Sequence of chain 2.A:
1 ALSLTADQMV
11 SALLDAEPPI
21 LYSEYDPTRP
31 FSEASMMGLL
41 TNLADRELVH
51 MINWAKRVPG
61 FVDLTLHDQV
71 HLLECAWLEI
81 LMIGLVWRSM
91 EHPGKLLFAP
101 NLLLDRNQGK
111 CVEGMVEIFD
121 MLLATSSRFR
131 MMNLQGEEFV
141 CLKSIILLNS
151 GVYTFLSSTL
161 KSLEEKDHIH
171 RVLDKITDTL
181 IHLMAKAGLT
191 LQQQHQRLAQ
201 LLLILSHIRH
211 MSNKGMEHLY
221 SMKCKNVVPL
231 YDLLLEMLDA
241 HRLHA

Binding-site contacts:
Ligand atom C30 contacts residue ASP45 of chain 2.A at 3.5 Å.
Ligand atom O16 contacts residue GLY215 of chain 2.A at 3.3 Å (h-bond).
Ligand atom C14 contacts residue GLY215 of chain 2.A at 3.8 Å.
Ligand atom C2 contacts residue LEU40 of chain 2.A at 3.9 Å (hydrophobic).
Ligand atom O8 contacts residue GLU47 of chain 2.A at 2.7 Å (salt-bridge).
Ligand atom O16 contacts residue ILE118 of chain 2.A at 3.6 Å.
Ligand atom C6 contacts residue GLU47 of chain 2.A at 3.1 Å.
Ligand atom C26 contacts residue THR41 of chain 2.A at 3.6 Å.
Ligand atom C31 contacts residue LEU48 of chain 2.A at 3.7 Å (hydrophobic).
Ligand atom C14 contacts residue LEU219 of chain 2.A at 3.7 Å (hydrophobic).
Ligand atom N29 contacts residue ASP45 of chain 2.A at 2.6 Å (salt-bridge).
Ligand atom C26 contacts residue ASP45 of chain 2.A at 3.8 Å.
Ligand atom C21 contacts residue THR41 of chain 2.A at 3.6 Å.
Ligand atom O3 contacts residue LEU40 of chain 2.A at 3.5 Å.
Ligand atom C4 contacts residue PHE98 of chain 2.A at 3.5 Å (hydrophobic).
Ligand atom C5 contacts residue PHE98 of chain 2.A at 3.7 Å (hydrophobic).
Ligand atom C5 contacts residue LEU40 of chain 2.A at 3.8 Å (hydrophobic).
Ligand atom O25 contacts residue LEU219 of chain 2.A at 3.8 Å.
Ligand atom O25 contacts residue TRP77 of chain 2.A at 3.8 Å.
Ligand atom O3 contacts residue PHE98 of chain 2.A at 3.6 Å.
Ligand atom O16 contacts residue HIS218 of chain 2.A at 2.8 Å (h-bond).
Ligand atom C22 contacts residue LEU219 of chain 2.A at 3.9 Å (hydrophobic).
Ligand atom C6 contacts residue LEU43 of chain 2.A at 3.8 Å (hydrophobic).
Ligand atom C15 contacts residue LEU219 of chain 2.A at 3.7 Å (hydrophobic).
Ligand atom C10 contacts residue PHE98 of chain 2.A at 3.8 Å (hydrophobic).
Ligand atom O8 contacts residue LEU81 of chain 2.A at 3.4 Å (h-bond).
Ligand atom O8 contacts residue ARG88 of chain 2.A at 3.2 Å (salt-bridge).
Ligand atom C30 contacts residue LYS225 of chain 2.A at 3.8 Å.
Ligand atom O16 contacts residue LEU219 of chain 2.A at 3.8 Å.
Ligand atom C32 contacts residue ASP45 of chain 2.A at 3.3 Å.
Ligand atom C17 contacts residue HIS218 of chain 2.A at 3.8 Å.
Ligand atom C32 contacts residue LEU48 of chain 2.A at 3.5 Å (hydrophobic).
Ligand atom C22 contacts residue ALA44 of chain 2.A at 3.7 Å (hydrophobic).
Ligand atom C23 contacts residue ALA44 of chain 2.A at 3.6 Å (hydrophobic).
Ligand atom C7 contacts residue GLU47 of chain 2.A at 3.3 Å.
Ligand atom C31 contacts residue LEU230 of chain 2.A at 3.6 Å (hydrophobic).
Ligand atom C27 contacts residue ASP45 of chain 2.A at 3.5 Å.
Ligand atom C33 contacts residue TRP77 of chain 2.A at 3.6 Å (hydrophobic).
Ligand atom C15 contacts residue HIS218 of chain 2.A at 3.7 Å.
Ligand atom C33 contacts residue ASP45 of chain 2.A at 3.0 Å.

A small-molecule ligand and the protein it binds are described below.
Small molecule (SMILES): C[C@@H](COc1ccc([C@@H]2Oc3ccc(O)cc3S[C@@H]2c2ccc(O)cc2)cc1)N1CCCC1